Binding-site contacts:
Ligand atom O01 contacts residue TRP120 of chain 1.A at 2.8 Å (h-bond).
Ligand atom C27 contacts residue ASN101 of chain 1.A at 3.7 Å.
Ligand atom C27 contacts residue GLN110 of chain 1.A at 3.4 Å.
Ligand atom C43 contacts residue ARG54 of chain 1.A at 3.4 Å.
Ligand atom C14 contacts residue GLY71 of chain 1.A at 3.4 Å.
Ligand atom C29 contacts residue GLY71 of chain 1.A at 3.4 Å.
Ligand atom C45 contacts residue ARG54 of chain 1.A at 3.2 Å.
Ligand atom C26 contacts residue GLY71 of chain 1.A at 3.7 Å.
Ligand atom C48 contacts residue HIS125 of chain 1.A at 3.6 Å.
Ligand atom N25 contacts residue GLY71 of chain 1.A at 3.0 Å (h-bond).
Ligand atom O34 contacts residue GLN62 of chain 1.A at 3.2 Å (h-bond).
Ligand atom O32 contacts residue GLN110 of chain 1.A at 3.5 Å (h-bond).
Ligand atom N44 contacts residue ASN101 of chain 1.A at 3.0 Å (h-bond).
Ligand atom C20 contacts residue THR72 of chain 1.A at 3.7 Å.
Ligand atom C23 contacts residue ALA102 of chain 1.A at 3.5 Å (hydrophobic).
Ligand atom C27 contacts residue GLN62 of chain 1.A at 3.6 Å.
Ligand atom C46 contacts residue GLN62 of chain 1.A at 3.6 Å.
Ligand atom C46 contacts residue ALA100 of chain 1.A at 3.7 Å (hydrophobic).
Ligand atom O32 contacts residue ALA100 of chain 1.A at 3.6 Å.
Ligand atom O32 contacts residue ASN101 of chain 1.A at 3.4 Å.
Ligand atom C22 contacts residue ALA102 of chain 1.A at 3.6 Å (hydrophobic).
Ligand atom C33 contacts residue ASN101 of chain 1.A at 3.6 Å.
Ligand atom C41 contacts residue ARG54 of chain 1.A at 3.5 Å.
Ligand atom C52 contacts residue PHE59 of chain 1.A at 3.5 Å (hydrophobic).
Ligand atom C08 contacts residue ARG54 of chain 1.A at 3.7 Å.
Ligand atom C42 contacts residue ARG54 of chain 1.A at 3.1 Å.
Ligand atom C26 contacts residue ASN101 of chain 1.A at 3.2 Å.
Ligand atom C15 contacts residue GLY71 of chain 1.A at 3.4 Å.
Ligand atom C28 contacts residue GLY71 of chain 1.A at 3.5 Å.
Ligand atom C47 contacts residue PHE112 of chain 1.A at 3.4 Å (hydrophobic).
Ligand atom C27 contacts residue GLY71 of chain 1.A at 3.2 Å.
Ligand atom C46 contacts residue PHE112 of chain 1.A at 3.5 Å (hydrophobic).
Ligand atom O49 contacts residue ARG54 of chain 1.A at 2.7 Å (salt-bridge).
Ligand atom C31 contacts residue ASN101 of chain 1.A at 3.7 Å.
Ligand atom C54 contacts residue TRP120 of chain 1.A at 3.6 Å (hydrophobic).
Ligand atom C41 contacts residue HIS125 of chain 1.A at 3.7 Å.
Ligand atom C28 contacts residue GLN110 of chain 1.A at 3.3 Å.
Ligand atom C29 contacts residue GLN110 of chain 1.A at 3.5 Å.
Ligand atom C45 contacts residue GLN62 of chain 1.A at 3.4 Å.
Ligand atom O36 contacts residue ARG54 of chain 1.A at 3.4 Å (salt-bridge).

This small molecule binds to this protein.
Small molecule (SMILES): NCCOCCNC(=O)[C@@H]1CCNC(=O)/C=C/C(=O)N2CCC[C@](Cc3ccccc3)(C2)C(=O)N[C@@H](Cc2ccco2)C(=O)NCc2ccccc2CC(=O)N1

Sequence of chain 1.A:
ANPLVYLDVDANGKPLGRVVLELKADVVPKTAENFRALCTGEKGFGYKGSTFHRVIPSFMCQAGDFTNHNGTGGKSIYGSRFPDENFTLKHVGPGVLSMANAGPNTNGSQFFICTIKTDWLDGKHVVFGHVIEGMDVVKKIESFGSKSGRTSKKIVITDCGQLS